The protein below binds the small molecule below.
Small molecule (SMILES): CC(=O)N[C@H]1[C@H](O[C@H]2[C@H](O)[C@@H](NC(C)=O)CO[C@@H]2CO)O[C@H](CO)[C@@H](O)[C@@H]1O

Sequence of chain 1.Q:
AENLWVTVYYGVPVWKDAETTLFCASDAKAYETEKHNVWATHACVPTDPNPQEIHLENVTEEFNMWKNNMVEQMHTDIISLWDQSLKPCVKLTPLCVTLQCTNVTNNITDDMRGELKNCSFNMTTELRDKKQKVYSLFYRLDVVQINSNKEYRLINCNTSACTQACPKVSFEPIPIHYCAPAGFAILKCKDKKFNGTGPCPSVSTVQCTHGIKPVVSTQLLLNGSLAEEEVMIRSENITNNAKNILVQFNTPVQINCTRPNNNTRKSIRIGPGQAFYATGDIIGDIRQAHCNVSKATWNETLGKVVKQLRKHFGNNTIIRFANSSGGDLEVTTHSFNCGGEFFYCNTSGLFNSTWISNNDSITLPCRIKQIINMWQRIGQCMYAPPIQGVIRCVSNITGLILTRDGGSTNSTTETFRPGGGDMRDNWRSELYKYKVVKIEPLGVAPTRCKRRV

Binding-site contacts:
Ligand atom O6 contacts residue ASN204 of chain 1.Q at 4.4 Å.
Ligand atom O5 contacts residue THR206 of chain 1.Q at 4.1 Å.
Ligand atom O5 contacts residue ASN204 of chain 1.Q at 2.4 Å (h-bond).
Ligand atom C4 contacts residue ASN204 of chain 1.Q at 4.3 Å.
Ligand atom C3 contacts residue ASN204 of chain 1.Q at 3.8 Å.
Ligand atom C5 contacts residue THR206 of chain 1.Q at 4.0 Å.
Ligand atom O7 contacts residue ASN204 of chain 1.Q at 3.2 Å (h-bond).
Ligand atom O7 contacts residue HIS321 of chain 1.Q at 3.4 Å (h-bond).
Ligand atom C1 contacts residue ASN204 of chain 1.Q at 1.4 Å.
Ligand atom C8 contacts residue ILE247 of chain 1.Q at 3.7 Å (hydrophobic).
Ligand atom C7 contacts residue HIS321 of chain 1.Q at 4.3 Å.
Ligand atom C2 contacts residue ASN204 of chain 1.Q at 2.5 Å.
Ligand atom C8 contacts residue ASN204 of chain 1.Q at 4.3 Å.
Ligand atom C1 contacts residue THR206 of chain 1.Q at 4.1 Å.
Ligand atom O6 contacts residue THR206 of chain 1.Q at 4.1 Å.
Ligand atom C8 contacts residue HIS321 of chain 1.Q at 4.5 Å.
Ligand atom C8 contacts residue SER244 of chain 1.Q at 3.7 Å.
Ligand atom C7 contacts residue ASN204 of chain 1.Q at 3.1 Å.
Ligand atom N2 contacts residue ASN204 of chain 1.Q at 2.8 Å (h-bond).
Ligand atom C5 contacts residue ASN204 of chain 1.Q at 3.7 Å.